Binding-site contacts:
Ligand atom C8 contacts residue ASN416 of chain 2.A at 3.7 Å.
Ligand atom N2 contacts residue ASN416 of chain 2.A at 2.9 Å (h-bond).
Ligand atom C3 contacts residue ASN416 of chain 2.A at 3.8 Å.
Ligand atom C7 contacts residue ASN416 of chain 2.A at 3.5 Å.
Ligand atom C4 contacts residue ASN416 of chain 2.A at 4.2 Å.
Ligand atom C1 contacts residue ASN416 of chain 2.A at 1.4 Å.
Ligand atom O5 contacts residue ASN416 of chain 2.A at 2.4 Å (h-bond).
Ligand atom O5 contacts residue PRO261 of chain 2.A at 4.1 Å.
Ligand atom C5 contacts residue ASN416 of chain 2.A at 3.7 Å.
Ligand atom O7 contacts residue ASN232 of chain 2.A at 3.6 Å.
Ligand atom C2 contacts residue ASN416 of chain 2.A at 2.4 Å.
Ligand atom O7 contacts residue ASN416 of chain 2.A at 4.4 Å.
Ligand atom C7 contacts residue NAG1 of chain 2.C at 4.4 Å.
Ligand atom O7 contacts residue NAG1 of chain 2.C at 3.3 Å (h-bond).
Ligand atom C7 contacts residue ASN232 of chain 2.A at 4.0 Å.
Ligand atom O6 contacts residue PRO261 of chain 2.A at 3.4 Å.
Ligand atom C6 contacts residue PRO261 of chain 2.A at 4.2 Å (hydrophobic).

This protein binds this small molecule.
Small molecule (SMILES): CC(=O)N[C@@H]1[C@@H](O)[C@H](O)[C@@H](CO)O[C@H]1O

Sequence of chain 2.A:
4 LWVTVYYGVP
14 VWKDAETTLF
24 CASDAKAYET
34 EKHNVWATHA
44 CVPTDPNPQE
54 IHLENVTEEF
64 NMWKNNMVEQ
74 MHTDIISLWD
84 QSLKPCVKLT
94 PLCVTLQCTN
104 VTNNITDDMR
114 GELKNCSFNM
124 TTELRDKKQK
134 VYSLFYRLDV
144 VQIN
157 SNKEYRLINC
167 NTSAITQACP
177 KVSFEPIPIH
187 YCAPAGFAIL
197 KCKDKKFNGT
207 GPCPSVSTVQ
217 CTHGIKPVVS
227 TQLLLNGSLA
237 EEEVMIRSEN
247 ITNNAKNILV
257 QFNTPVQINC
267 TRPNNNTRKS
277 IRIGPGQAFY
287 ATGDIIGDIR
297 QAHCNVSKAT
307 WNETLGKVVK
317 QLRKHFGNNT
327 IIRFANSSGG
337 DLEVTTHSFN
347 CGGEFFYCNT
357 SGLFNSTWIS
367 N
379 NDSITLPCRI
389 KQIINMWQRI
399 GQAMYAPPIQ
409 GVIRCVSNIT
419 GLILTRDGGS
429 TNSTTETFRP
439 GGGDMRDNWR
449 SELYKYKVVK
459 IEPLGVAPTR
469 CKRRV